This small molecule binds to this protein.
Small molecule (SMILES): O=C(O)c1ccc(-c2ccccc2OC(F)(F)F)o1

Binding-site contacts:
Ligand atom OAQ contacts residue MN1 of chain 1.B at 2.1 Å.
Ligand atom FAO contacts residue TYR64 of chain 1.A at 3.2 Å.
Ligand atom CAA contacts residue HIS177 of chain 1.A at 3.9 Å.
Ligand atom OAQ contacts residue ASP96 of chain 1.A at 3.1 Å (salt-bridge).
Ligand atom OAR contacts residue ASP107 of chain 1.A at 3.5 Å (salt-bridge).
Ligand atom CAA contacts residue MN1 of chain 1.B at 4.0 Å.
Ligand atom OAQ contacts residue MN1 of chain 1.C at 2.4 Å.
Ligand atom OAQ contacts residue GLU203 of chain 1.A at 3.0 Å (salt-bridge).
Ligand atom FAM contacts residue CYS69 of chain 1.A at 3.3 Å.
Ligand atom FAN contacts residue PHE176 of chain 1.A at 3.4 Å.
Ligand atom CAB contacts residue MN1 of chain 1.C at 2.6 Å.
Ligand atom OAR contacts residue PHE176 of chain 1.A at 3.9 Å.
Ligand atom FAO contacts residue CYS58 of chain 1.A at 3.5 Å.
Ligand atom FAM contacts residue CYS58 of chain 1.A at 3.4 Å.
Ligand atom CAB contacts residue ASP107 of chain 1.A at 3.6 Å.
Ligand atom FAO contacts residue TYR61 of chain 1.A at 3.5 Å.
Ligand atom CAF contacts residue TYR61 of chain 1.A at 3.9 Å (hydrophobic).
Ligand atom OAR contacts residue GLU203 of chain 1.A at 3.6 Å.
Ligand atom CAB contacts residue MN1 of chain 1.B at 3.2 Å.
Ligand atom CAK contacts residue HIS177 of chain 1.A at 4.0 Å.
Ligand atom CAB contacts residue HIS177 of chain 1.A at 3.7 Å.
Ligand atom CAE contacts residue HIS78 of chain 1.A at 3.4 Å.
Ligand atom CAC contacts residue HIS78 of chain 1.A at 3.5 Å.
Ligand atom CAI contacts residue TRP220 of chain 1.A at 3.2 Å (hydrophobic).
Ligand atom FAN contacts residue CYS58 of chain 1.A at 3.7 Å.
Ligand atom CAD contacts residue ASP96 of chain 1.A at 3.5 Å.
Ligand atom OAQ contacts residue ASP107 of chain 1.A at 3.3 Å (salt-bridge).
Ligand atom CAG contacts residue HIS78 of chain 1.A at 3.6 Å.
Ligand atom OAP contacts residue HIS177 of chain 1.A at 3.2 Å (h-bond).
Ligand atom OAQ contacts residue GLU234 of chain 1.A at 3.1 Å (salt-bridge).
Ligand atom FAN contacts residue TYR61 of chain 1.A at 3.9 Å.
Ligand atom CAL contacts residue TYR64 of chain 1.A at 3.9 Å (hydrophobic).
Ligand atom OAR contacts residue MN1 of chain 1.C at 2.3 Å.
Ligand atom CAF contacts residue TRP220 of chain 1.A at 3.6 Å (hydrophobic).
Ligand atom CAH contacts residue TYR61 of chain 1.A at 3.9 Å (hydrophobic).
Ligand atom CAI contacts residue TYR61 of chain 1.A at 3.9 Å (hydrophobic).
Ligand atom CAB contacts residue GLU203 of chain 1.A at 3.5 Å.
Ligand atom OAR contacts residue HIS170 of chain 1.A at 2.9 Å (h-bond).
Ligand atom OAR contacts residue HIS177 of chain 1.A at 2.8 Å (h-bond).
Ligand atom FAM contacts residue TYR64 of chain 1.A at 3.4 Å.

Sequence of chain 1.A:
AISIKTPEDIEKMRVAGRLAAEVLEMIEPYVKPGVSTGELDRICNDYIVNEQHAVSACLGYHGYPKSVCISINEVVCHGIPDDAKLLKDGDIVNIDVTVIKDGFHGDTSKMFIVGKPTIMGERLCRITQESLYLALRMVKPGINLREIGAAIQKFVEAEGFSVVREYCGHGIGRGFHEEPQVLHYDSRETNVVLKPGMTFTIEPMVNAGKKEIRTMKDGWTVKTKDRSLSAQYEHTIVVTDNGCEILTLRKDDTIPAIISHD